Sequence of chain 1.D:
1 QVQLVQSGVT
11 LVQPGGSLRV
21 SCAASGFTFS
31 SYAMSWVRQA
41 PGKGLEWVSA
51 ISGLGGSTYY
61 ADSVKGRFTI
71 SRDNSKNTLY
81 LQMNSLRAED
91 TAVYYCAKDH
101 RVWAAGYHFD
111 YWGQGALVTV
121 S

Sequence of chain 1.A:
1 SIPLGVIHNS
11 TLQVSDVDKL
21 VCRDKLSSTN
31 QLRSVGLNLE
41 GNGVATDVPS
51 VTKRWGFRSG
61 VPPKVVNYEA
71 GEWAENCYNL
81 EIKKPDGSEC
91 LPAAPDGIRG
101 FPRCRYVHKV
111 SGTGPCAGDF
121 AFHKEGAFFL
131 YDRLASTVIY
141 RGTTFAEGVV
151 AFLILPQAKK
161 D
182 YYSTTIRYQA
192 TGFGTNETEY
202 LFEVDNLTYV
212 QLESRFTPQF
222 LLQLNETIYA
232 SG

Sequence of chain 1.C:
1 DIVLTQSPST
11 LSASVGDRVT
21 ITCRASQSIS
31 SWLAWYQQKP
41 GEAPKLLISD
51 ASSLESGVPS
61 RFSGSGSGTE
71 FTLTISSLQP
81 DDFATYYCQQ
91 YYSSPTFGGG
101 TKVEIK

A small-molecule ligand and the protein it binds are described below.
Small molecule (SMILES): CC(=O)N[C@H]1[C@H](O[C@H]2[C@H](O)[C@@H](NC(C)=O)CO[C@@H]2CO)O[C@H](CO)[C@@H](O[C@@H]2O[C@H](CO[C@H]3O[C@H](CO)[C@@H](O)[C@H](O)[C@@H]3O)[C@@H](O)[C@H](O[C@H]3O[C@H](CO)[C@@H](O)[C@H](O)[C@@H]3O[C@H]3O[C@H](CO)[C@@H](O)[C@H](O)[C@@H]3O)[C@@H]2O)[C@@H]1O

Sequence of chain 1.B:
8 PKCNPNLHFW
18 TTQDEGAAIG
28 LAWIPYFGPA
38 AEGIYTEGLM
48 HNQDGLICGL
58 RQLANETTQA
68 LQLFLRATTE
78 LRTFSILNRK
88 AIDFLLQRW

Binding-site contacts:
Ligand atom C6 contacts residue GLU125 of chain 1.A at 3.0 Å.
Ligand atom O4 contacts residue SER31 of chain 1.C at 2.8 Å (h-bond).
Ligand atom O6 contacts residue VAL102 of chain 1.D at 3.5 Å.
Ligand atom C8 contacts residue ASN62 of chain 1.B at 3.3 Å.
Ligand atom O6 contacts residue SER52 of chain 1.C at 2.2 Å (h-bond).
Ligand atom C1 contacts residue TRP103 of chain 1.D at 3.8 Å (hydrophobic).
Ligand atom C6 contacts residue ARG101 of chain 1.D at 3.7 Å.
Ligand atom C3 contacts residue GLU125 of chain 1.A at 3.9 Å.
Ligand atom C4 contacts residue LYS124 of chain 1.A at 3.0 Å.
Ligand atom C1 contacts residue GLU125 of chain 1.A at 4.0 Å.
Ligand atom C6 contacts residue VAL102 of chain 1.D at 4.1 Å (hydrophobic).
Ligand atom N2 contacts residue GLU125 of chain 1.A at 4.1 Å.
Ligand atom O6 contacts residue ARG101 of chain 1.D at 2.9 Å (salt-bridge).
Ligand atom C3 contacts residue LYS124 of chain 1.A at 3.2 Å.
Ligand atom C5 contacts residue GLU125 of chain 1.A at 3.0 Å.
Ligand atom O5 contacts residue ASN62 of chain 1.B at 2.3 Å (h-bond).
Ligand atom O5 contacts residue GLU125 of chain 1.A at 3.3 Å (salt-bridge).
Ligand atom C3 contacts residue SER31 of chain 1.C at 3.6 Å.
Ligand atom C2 contacts residue ASN62 of chain 1.B at 2.6 Å.
Ligand atom C6 contacts residue SER52 of chain 1.C at 3.3 Å.
Ligand atom C5 contacts residue ASN62 of chain 1.B at 3.6 Å.
Ligand atom C7 contacts residue GLU125 of chain 1.A at 3.5 Å.
Ligand atom C5 contacts residue TRP103 of chain 1.D at 4.1 Å (hydrophobic).
Ligand atom O7 contacts residue VAL102 of chain 1.D at 4.1 Å.
Ligand atom O7 contacts residue GLU125 of chain 1.A at 2.8 Å (salt-bridge).
Ligand atom O3 contacts residue SER31 of chain 1.C at 3.5 Å (h-bond).
Ligand atom O5 contacts residue ARG101 of chain 1.D at 3.7 Å.
Ligand atom O7 contacts residue ASN62 of chain 1.B at 3.9 Å.
Ligand atom C3 contacts residue ASN62 of chain 1.B at 3.8 Å.
Ligand atom O4 contacts residue LYS124 of chain 1.A at 2.7 Å (salt-bridge).
Ligand atom N2 contacts residue ASN62 of chain 1.B at 2.4 Å (h-bond).
Ligand atom O5 contacts residue TRP103 of chain 1.D at 3.2 Å.
Ligand atom C7 contacts residue ASN62 of chain 1.B at 3.0 Å.
Ligand atom O6 contacts residue TRP103 of chain 1.D at 3.3 Å.
Ligand atom O3 contacts residue LYS124 of chain 1.A at 2.3 Å (salt-bridge).
Ligand atom C1 contacts residue ASN62 of chain 1.B at 1.4 Å.
Ligand atom O6 contacts residue LYS124 of chain 1.A at 4.0 Å.
Ligand atom C4 contacts residue SER31 of chain 1.C at 3.7 Å.
Ligand atom C8 contacts residue GLU125 of chain 1.A at 4.0 Å.
Ligand atom O3 contacts residue GLU125 of chain 1.A at 2.6 Å (salt-bridge).